This protein binds this small molecule.
Small molecule (SMILES): C[C@H](CS)C(=O)N1CCC[C@H]1C(=O)O

Sequence of chain 1.A:
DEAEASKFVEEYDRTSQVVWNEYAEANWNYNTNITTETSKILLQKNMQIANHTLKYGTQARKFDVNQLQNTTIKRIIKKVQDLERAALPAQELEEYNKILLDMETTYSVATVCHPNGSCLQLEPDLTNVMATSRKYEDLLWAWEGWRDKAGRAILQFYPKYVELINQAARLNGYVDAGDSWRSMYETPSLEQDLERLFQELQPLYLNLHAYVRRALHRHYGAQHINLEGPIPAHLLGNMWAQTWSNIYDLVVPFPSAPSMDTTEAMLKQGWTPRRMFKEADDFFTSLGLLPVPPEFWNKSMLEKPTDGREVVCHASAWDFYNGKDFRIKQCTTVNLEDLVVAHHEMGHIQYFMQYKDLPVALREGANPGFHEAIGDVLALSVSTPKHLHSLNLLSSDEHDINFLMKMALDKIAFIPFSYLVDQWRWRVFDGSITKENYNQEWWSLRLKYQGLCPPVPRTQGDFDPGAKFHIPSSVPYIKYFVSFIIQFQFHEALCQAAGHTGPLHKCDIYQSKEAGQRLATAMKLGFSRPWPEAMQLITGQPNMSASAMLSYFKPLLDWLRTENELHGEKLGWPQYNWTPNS

Binding-site contacts:
Ligand atom C2 contacts residue HIS347 of chain 1.A at 4.0 Å.
Ligand atom C6 contacts residue TYR487 of chain 1.A at 3.8 Å (hydrophobic).
Ligand atom C3 contacts residue GLU348 of chain 1.A at 3.6 Å.
Ligand atom O2 contacts residue HIS317 of chain 1.A at 3.7 Å.
Ligand atom O3 contacts residue HIS477 of chain 1.A at 3.2 Å.
Ligand atom O1 contacts residue HIS317 of chain 1.A at 2.6 Å (h-bond).
Ligand atom C4 contacts residue TYR487 of chain 1.A at 3.3 Å (hydrophobic).
Ligand atom C2 contacts residue TYR487 of chain 1.A at 3.9 Å (hydrophobic).
Ligand atom S contacts residue HIS351 of chain 1.A at 3.6 Å (h-bond).
Ligand atom C9 contacts residue GLN245 of chain 1.A at 3.6 Å.
Ligand atom C1 contacts residue ALA318 of chain 1.A at 3.4 Å (hydrophobic).
Ligand atom C1 contacts residue TYR487 of chain 1.A at 3.4 Å (hydrophobic).
Ligand atom N contacts residue TYR487 of chain 1.A at 3.4 Å.
Ligand atom C9 contacts residue TYR484 of chain 1.A at 3.5 Å (hydrophobic).
Ligand atom C3 contacts residue ALA318 of chain 1.A at 3.4 Å (hydrophobic).
Ligand atom C4 contacts residue HIS477 of chain 1.A at 3.8 Å.
Ligand atom O2 contacts residue GLN245 of chain 1.A at 4.0 Å.
Ligand atom C4 contacts residue HIS317 of chain 1.A at 3.5 Å.
Ligand atom C9 contacts residue HIS477 of chain 1.A at 3.5 Å.
Ligand atom C8 contacts residue HIS477 of chain 1.A at 4.0 Å.
Ligand atom C7 contacts residue PHE421 of chain 1.A at 3.5 Å (hydrophobic).
Ligand atom O1 contacts residue TYR487 of chain 1.A at 3.0 Å (h-bond).
Ligand atom C8 contacts residue TYR484 of chain 1.A at 3.8 Å (hydrophobic).
Ligand atom C1 contacts residue ZN1 of chain 1.C at 3.7 Å.
Ligand atom O1 contacts residue HIS477 of chain 1.A at 2.7 Å (h-bond).
Ligand atom S contacts residue ALA318 of chain 1.A at 3.6 Å.
Ligand atom O3 contacts residue TYR484 of chain 1.A at 2.7 Å (h-bond).
Ligand atom C3 contacts residue HIS317 of chain 1.A at 3.8 Å.
Ligand atom C7 contacts residue TYR484 of chain 1.A at 3.6 Å (hydrophobic).
Ligand atom C5 contacts residue TYR487 of chain 1.A at 3.8 Å (hydrophobic).
Ligand atom O3 contacts residue GLN245 of chain 1.A at 3.1 Å (h-bond).
Ligand atom C9 contacts residue LYS475 of chain 1.A at 3.9 Å.
Ligand atom O3 contacts residue LYS475 of chain 1.A at 2.9 Å (salt-bridge).
Ligand atom S contacts residue GLU348 of chain 1.A at 3.3 Å (salt-bridge).
Ligand atom S contacts residue HIS347 of chain 1.A at 3.7 Å.
Ligand atom C7 contacts residue TYR487 of chain 1.A at 3.8 Å (hydrophobic).
Ligand atom C1 contacts residue HIS317 of chain 1.A at 3.6 Å.
Ligand atom C8 contacts residue TYR487 of chain 1.A at 3.7 Å (hydrophobic).
Ligand atom S contacts residue ZN1 of chain 1.C at 2.4 Å.
Ligand atom C2 contacts residue HIS317 of chain 1.A at 3.9 Å.